Sequence of chain 4.A:
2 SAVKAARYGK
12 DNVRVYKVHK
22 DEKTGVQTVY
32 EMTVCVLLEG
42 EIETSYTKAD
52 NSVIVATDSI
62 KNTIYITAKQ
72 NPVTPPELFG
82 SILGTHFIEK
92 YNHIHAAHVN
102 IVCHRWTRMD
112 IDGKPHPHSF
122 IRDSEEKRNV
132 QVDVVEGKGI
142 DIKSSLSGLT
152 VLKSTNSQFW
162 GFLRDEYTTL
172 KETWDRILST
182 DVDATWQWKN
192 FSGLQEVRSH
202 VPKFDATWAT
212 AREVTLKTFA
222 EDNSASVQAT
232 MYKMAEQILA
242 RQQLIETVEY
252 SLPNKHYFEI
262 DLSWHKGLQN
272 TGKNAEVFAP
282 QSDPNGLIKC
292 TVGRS

Sequence of chain 3.A:
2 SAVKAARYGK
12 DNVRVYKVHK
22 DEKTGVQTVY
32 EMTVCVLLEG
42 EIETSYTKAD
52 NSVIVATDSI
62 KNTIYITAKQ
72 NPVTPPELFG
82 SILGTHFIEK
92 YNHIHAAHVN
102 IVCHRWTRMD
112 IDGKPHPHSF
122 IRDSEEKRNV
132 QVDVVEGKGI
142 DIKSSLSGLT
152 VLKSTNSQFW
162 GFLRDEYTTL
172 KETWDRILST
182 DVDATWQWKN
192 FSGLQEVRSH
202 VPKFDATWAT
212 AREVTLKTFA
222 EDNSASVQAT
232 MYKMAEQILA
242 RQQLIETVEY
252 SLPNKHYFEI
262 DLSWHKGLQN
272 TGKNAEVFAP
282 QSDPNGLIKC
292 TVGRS

This small molecule binds to this protein.
Small molecule (SMILES): O=c1[nH]c(=O)c2nn[nH]c2[nH]1

Binding-site contacts:
Ligand atom C2 contacts residue VAL228 of chain 3.A at 3.9 Å (hydrophobic).
Ligand atom N8 contacts residue PHE160 of chain 3.A at 3.6 Å.
Ligand atom O6 contacts residue PHE160 of chain 3.A at 4.0 Å.
Ligand atom C6 contacts residue GLN229 of chain 3.A at 3.7 Å.
Ligand atom C4 contacts residue PHE160 of chain 3.A at 3.4 Å (hydrophobic).
Ligand atom O6 contacts residue ILE289 of chain 3.A at 4.1 Å.
Ligand atom N7 contacts residue PHE160 of chain 3.A at 3.7 Å.
Ligand atom O6 contacts residue TYR9 of chain 4.A at 3.9 Å.
Ligand atom C4 contacts residue ARG177 of chain 3.A at 3.8 Å.
Ligand atom C5 contacts residue PHE160 of chain 3.A at 3.4 Å (hydrophobic).
Ligand atom N8 contacts residue THR58 of chain 4.A at 3.3 Å (h-bond).
Ligand atom C2 contacts residue ASN255 of chain 3.A at 3.8 Å.
Ligand atom N3 contacts residue ASN255 of chain 3.A at 3.3 Å (h-bond).
Ligand atom N3 contacts residue PHE160 of chain 3.A at 3.7 Å.
Ligand atom O2 contacts residue PHE160 of chain 3.A at 3.9 Å.
Ligand atom N7 contacts residue ALA57 of chain 4.A at 3.5 Å.
Ligand atom N9 contacts residue LEU171 of chain 3.A at 3.9 Å.
Ligand atom O6 contacts residue ILE55 of chain 4.A at 3.5 Å.
Ligand atom N8 contacts residue ASP59 of chain 4.A at 3.9 Å.
Ligand atom C4 contacts residue ASN255 of chain 3.A at 3.8 Å.
Ligand atom C5 contacts residue THR58 of chain 4.A at 4.0 Å.
Ligand atom N3 contacts residue ARG177 of chain 3.A at 3.0 Å (salt-bridge).
Ligand atom N7 contacts residue THR58 of chain 4.A at 2.8 Å (h-bond).
Ligand atom C2 contacts residue GLN229 of chain 3.A at 3.9 Å.
Ligand atom C6 contacts residue PHE160 of chain 3.A at 3.5 Å (hydrophobic).
Ligand atom N1 contacts residue GLN229 of chain 3.A at 2.9 Å (h-bond).
Ligand atom N8 contacts residue LEU171 of chain 3.A at 3.7 Å.
Ligand atom N8 contacts residue ALA57 of chain 4.A at 3.8 Å.
Ligand atom N9 contacts residue ARG177 of chain 3.A at 3.9 Å.
Ligand atom C2 contacts residue PHE160 of chain 3.A at 3.7 Å (hydrophobic).
Ligand atom O2 contacts residue SER227 of chain 3.A at 3.5 Å.
Ligand atom C2 contacts residue ARG177 of chain 3.A at 3.6 Å.
Ligand atom N9 contacts residue PHE160 of chain 3.A at 3.5 Å.
Ligand atom O6 contacts residue THR58 of chain 4.A at 3.9 Å.
Ligand atom O6 contacts residue GLN229 of chain 3.A at 2.8 Å (h-bond).
Ligand atom O2 contacts residue ARG177 of chain 3.A at 2.8 Å (salt-bridge).
Ligand atom O2 contacts residue GLN229 of chain 3.A at 3.8 Å.
Ligand atom N1 contacts residue PHE160 of chain 3.A at 3.6 Å.
Ligand atom O2 contacts residue VAL228 of chain 3.A at 2.8 Å (h-bond).
Ligand atom O2 contacts residue ASN255 of chain 3.A at 4.1 Å.